Sequence of chain 1.G:
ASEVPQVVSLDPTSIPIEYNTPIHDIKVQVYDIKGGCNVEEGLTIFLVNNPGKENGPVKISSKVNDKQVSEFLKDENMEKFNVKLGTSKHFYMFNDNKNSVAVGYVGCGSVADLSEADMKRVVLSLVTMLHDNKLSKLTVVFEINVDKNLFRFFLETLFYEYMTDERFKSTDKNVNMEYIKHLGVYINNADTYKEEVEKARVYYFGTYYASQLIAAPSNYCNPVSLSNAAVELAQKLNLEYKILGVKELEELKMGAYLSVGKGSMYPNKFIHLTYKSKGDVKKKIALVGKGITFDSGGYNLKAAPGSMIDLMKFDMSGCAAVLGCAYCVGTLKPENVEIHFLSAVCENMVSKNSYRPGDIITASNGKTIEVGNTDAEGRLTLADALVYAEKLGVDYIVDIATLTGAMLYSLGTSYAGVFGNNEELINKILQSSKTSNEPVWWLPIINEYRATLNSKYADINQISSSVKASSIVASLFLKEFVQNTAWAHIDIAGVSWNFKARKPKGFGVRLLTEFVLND

Binding-site contacts:
Ligand atom C contacts residue LEU406 of chain 1.G at 3.5 Å (hydrophobic).
Ligand atom OAF contacts residue LYS293 of chain 1.G at 3.2 Å (salt-bridge).
Ligand atom C contacts residue ASP378 of chain 1.G at 3.3 Å.
Ligand atom OAF contacts residue GLU380 of chain 1.G at 2.9 Å (salt-bridge).
Ligand atom CAH contacts residue ALA496 of chain 1.G at 3.8 Å (hydrophobic).
Ligand atom OAF contacts residue ZN1 of chain 1.DB at 2.1 Å.
Ligand atom OAE contacts residue GLY408 of chain 1.G at 3.1 Å (h-bond).
Ligand atom CAQ contacts residue LEU406 of chain 1.G at 3.6 Å (hydrophobic).
Ligand atom OAE contacts residue THR407 of chain 1.G at 3.3 Å.
Ligand atom CAP contacts residue GLY408 of chain 1.G at 3.7 Å.
Ligand atom CAI contacts residue GLY408 of chain 1.G at 3.8 Å.
Ligand atom NAL contacts residue LYS293 of chain 1.G at 3.6 Å.
Ligand atom NAL contacts residue ZN1 of chain 1.DB at 2.9 Å.
Ligand atom CAA contacts residue SER473 of chain 1.G at 3.8 Å.
Ligand atom C contacts residue LYS305 of chain 1.G at 3.9 Å.
Ligand atom OAF contacts residue ASP298 of chain 1.G at 2.9 Å (salt-bridge).
Ligand atom BRG contacts residue MET311 of chain 1.G at 3.6 Å.
Ligand atom CAH contacts residue GLY408 of chain 1.G at 3.7 Å.
Ligand atom C contacts residue ZN1 of chain 1.CB at 3.8 Å.
Ligand atom OAF contacts residue ZN1 of chain 1.CB at 2.0 Å.
Ligand atom NAL contacts residue CO31 of chain 1.EB at 2.7 Å (h-bond).
Ligand atom CAK contacts residue LYS305 of chain 1.G at 3.7 Å.
Ligand atom O contacts residue ZN1 of chain 1.DB at 2.1 Å.
Ligand atom CAI contacts residue MET315 of chain 1.G at 3.8 Å (hydrophobic).
Ligand atom OAE contacts residue LEU406 of chain 1.G at 3.7 Å.
Ligand atom CAQ contacts residue GLY408 of chain 1.G at 3.5 Å.
Ligand atom O contacts residue ASP378 of chain 1.G at 3.0 Å (salt-bridge).
Ligand atom CAJ contacts residue THR407 of chain 1.G at 3.7 Å.
Ligand atom OAF contacts residue CO31 of chain 1.EB at 2.7 Å (h-bond).
Ligand atom NAL contacts residue ASP378 of chain 1.G at 3.5 Å (salt-bridge).
Ligand atom C contacts residue ZN1 of chain 1.DB at 2.8 Å.
Ligand atom CAJ contacts residue GLY408 of chain 1.G at 3.3 Å.
Ligand atom CAJ contacts residue LEU406 of chain 1.G at 3.2 Å (hydrophobic).
Ligand atom NAL contacts residue ASP298 of chain 1.G at 3.8 Å.
Ligand atom O contacts residue LYS305 of chain 1.G at 2.8 Å (salt-bridge).
Ligand atom NAL contacts residue ZN1 of chain 1.CB at 3.0 Å.
Ligand atom NAL contacts residue LEU406 of chain 1.G at 2.9 Å (h-bond).
Ligand atom OAF contacts residue ASP378 of chain 1.G at 3.2 Å (salt-bridge).
Ligand atom CA contacts residue LEU406 of chain 1.G at 3.1 Å (hydrophobic).
Ligand atom O contacts residue ASP298 of chain 1.G at 3.3 Å (salt-bridge).

The small molecule below binds the protein below.
Small molecule (SMILES): CC(C)(C)C(=O)N[C@@H](C(=O)NO)c1ccc(Br)cc1